Sequence of chain 1.A:
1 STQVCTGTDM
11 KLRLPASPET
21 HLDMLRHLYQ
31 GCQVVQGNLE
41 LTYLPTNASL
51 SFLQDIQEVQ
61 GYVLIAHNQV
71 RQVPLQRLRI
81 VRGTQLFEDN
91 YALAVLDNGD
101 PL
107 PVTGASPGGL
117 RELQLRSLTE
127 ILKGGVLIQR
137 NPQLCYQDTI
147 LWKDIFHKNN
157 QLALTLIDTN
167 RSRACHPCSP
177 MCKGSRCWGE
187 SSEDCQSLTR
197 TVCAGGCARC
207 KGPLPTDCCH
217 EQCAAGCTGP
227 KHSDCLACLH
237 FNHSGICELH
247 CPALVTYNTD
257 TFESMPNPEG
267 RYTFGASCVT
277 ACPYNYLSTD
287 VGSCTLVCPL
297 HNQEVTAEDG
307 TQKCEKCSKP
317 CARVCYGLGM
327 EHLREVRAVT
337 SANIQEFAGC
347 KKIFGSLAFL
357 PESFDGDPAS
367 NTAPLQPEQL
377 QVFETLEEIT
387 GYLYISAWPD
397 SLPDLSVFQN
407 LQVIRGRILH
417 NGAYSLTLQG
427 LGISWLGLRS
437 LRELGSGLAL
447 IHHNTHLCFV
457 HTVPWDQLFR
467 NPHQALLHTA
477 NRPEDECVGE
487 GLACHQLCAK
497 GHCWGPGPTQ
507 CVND

A small-molecule ligand and the protein it binds are described below.
Small molecule (SMILES): CC(=O)N[C@@H]1[C@@H](O)[C@H](O)[C@@H](CO)O[C@H]1O

Binding-site contacts:
Ligand atom N2 contacts residue ASN47 of chain 1.A at 2.9 Å (h-bond).
Ligand atom C1 contacts residue ASN47 of chain 1.A at 1.4 Å.
Ligand atom C7 contacts residue ASN47 of chain 1.A at 3.4 Å.
Ligand atom C2 contacts residue ASN47 of chain 1.A at 2.5 Å.
Ligand atom O5 contacts residue ASN47 of chain 1.A at 2.4 Å (h-bond).
Ligand atom C8 contacts residue ASN47 of chain 1.A at 3.4 Å.
Ligand atom C3 contacts residue ASN47 of chain 1.A at 3.8 Å.
Ligand atom C5 contacts residue ASN47 of chain 1.A at 3.7 Å.
Ligand atom C4 contacts residue ASN47 of chain 1.A at 4.2 Å.
Ligand atom O7 contacts residue ASN47 of chain 1.A at 3.9 Å.